Binding-site contacts:
Ligand atom C5 contacts residue ASN204 of chain 1.E at 3.7 Å.
Ligand atom O7 contacts residue ASN204 of chain 1.E at 4.3 Å.
Ligand atom N2 contacts residue ASN204 of chain 1.E at 2.9 Å (h-bond).
Ligand atom O5 contacts residue ASN204 of chain 1.E at 2.4 Å (h-bond).
Ligand atom C3 contacts residue ASN204 of chain 1.E at 3.8 Å.
Ligand atom C2 contacts residue ASN204 of chain 1.E at 2.5 Å.
Ligand atom C7 contacts residue ASN204 of chain 1.E at 4.1 Å.
Ligand atom C4 contacts residue ASN204 of chain 1.E at 4.3 Å.
Ligand atom O7 contacts residue THR206 of chain 1.E at 4.3 Å.
Ligand atom C1 contacts residue ASN204 of chain 1.E at 1.4 Å.
Ligand atom C2 contacts residue THR206 of chain 1.E at 4.1 Å.

Sequence of chain 1.E:
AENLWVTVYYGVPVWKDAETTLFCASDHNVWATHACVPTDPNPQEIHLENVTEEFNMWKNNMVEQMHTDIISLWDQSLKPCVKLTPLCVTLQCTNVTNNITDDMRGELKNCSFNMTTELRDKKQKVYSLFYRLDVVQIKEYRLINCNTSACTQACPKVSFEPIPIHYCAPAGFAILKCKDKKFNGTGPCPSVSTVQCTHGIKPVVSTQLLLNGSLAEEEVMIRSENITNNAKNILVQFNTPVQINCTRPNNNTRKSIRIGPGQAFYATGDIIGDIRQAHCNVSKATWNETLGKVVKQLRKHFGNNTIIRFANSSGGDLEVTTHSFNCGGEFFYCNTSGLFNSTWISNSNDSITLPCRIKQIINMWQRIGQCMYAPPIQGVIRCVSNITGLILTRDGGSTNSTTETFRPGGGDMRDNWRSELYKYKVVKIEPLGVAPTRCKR

The small molecule below binds the protein below.
Small molecule (SMILES): CC(=O)N[C@@H]1[C@@H](O)[C@H](O)[C@@H](CO)O[C@H]1O